Sequence of chain 23.C:
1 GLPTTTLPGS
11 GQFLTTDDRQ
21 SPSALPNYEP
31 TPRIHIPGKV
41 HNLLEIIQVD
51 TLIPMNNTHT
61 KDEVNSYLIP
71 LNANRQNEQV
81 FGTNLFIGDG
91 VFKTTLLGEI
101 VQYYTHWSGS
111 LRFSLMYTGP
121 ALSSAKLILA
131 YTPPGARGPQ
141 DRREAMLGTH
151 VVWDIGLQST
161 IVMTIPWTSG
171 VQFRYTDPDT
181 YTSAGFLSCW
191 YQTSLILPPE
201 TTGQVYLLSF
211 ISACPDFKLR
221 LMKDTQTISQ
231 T

Sequence of chain 22.A:
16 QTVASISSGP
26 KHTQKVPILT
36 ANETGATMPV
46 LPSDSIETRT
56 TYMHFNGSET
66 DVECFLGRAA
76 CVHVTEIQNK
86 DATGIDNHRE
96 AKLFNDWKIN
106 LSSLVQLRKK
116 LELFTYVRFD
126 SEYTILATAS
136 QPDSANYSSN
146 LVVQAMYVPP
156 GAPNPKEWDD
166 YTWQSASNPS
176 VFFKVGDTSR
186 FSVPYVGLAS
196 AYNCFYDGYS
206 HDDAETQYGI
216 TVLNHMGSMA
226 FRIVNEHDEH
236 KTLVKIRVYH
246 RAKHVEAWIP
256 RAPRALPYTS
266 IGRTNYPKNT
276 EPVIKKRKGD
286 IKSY

This protein binds this small molecule.
Small molecule (SMILES): COc1cc(CC(=O)c2ccc(C#N)cc2)c([N+](=O)[O-])cc1OC

Sequence of chain 22.C:
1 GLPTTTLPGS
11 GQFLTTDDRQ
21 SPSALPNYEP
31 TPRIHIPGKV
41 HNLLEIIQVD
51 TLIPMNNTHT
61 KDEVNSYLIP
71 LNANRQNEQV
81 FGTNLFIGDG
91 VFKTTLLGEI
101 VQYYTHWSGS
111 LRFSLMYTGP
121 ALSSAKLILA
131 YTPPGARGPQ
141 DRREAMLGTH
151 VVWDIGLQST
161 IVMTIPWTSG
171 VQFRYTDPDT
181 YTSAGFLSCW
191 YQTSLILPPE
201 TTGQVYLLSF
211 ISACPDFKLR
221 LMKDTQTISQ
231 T

Binding-site contacts:
Ligand atom C10 contacts residue MET221 of chain 22.A at 3.9 Å (hydrophobic).
Ligand atom C14 contacts residue TYR197 of chain 22.A at 3.7 Å (hydrophobic).
Ligand atom C18 contacts residue TYR152 of chain 22.A at 3.7 Å (hydrophobic).
Ligand atom O02 contacts residue TYR128 of chain 22.A at 3.8 Å.
Ligand atom O02 contacts residue MET224 of chain 22.A at 3.5 Å.
Ligand atom C01 contacts residue MET224 of chain 22.A at 3.7 Å (hydrophobic).
Ligand atom C12 contacts residue TYR197 of chain 22.A at 3.5 Å (hydrophobic).
Ligand atom N13 contacts residue GOL1 of chain 22.E at 3.7 Å.
Ligand atom O23 contacts residue LEU221 of chain 23.C at 3.9 Å.
Ligand atom O16 contacts residue TYR128 of chain 22.A at 2.9 Å (h-bond).
Ligand atom C14 contacts residue LEU106 of chain 22.A at 3.5 Å (hydrophobic).
Ligand atom C08 contacts residue TYR128 of chain 22.A at 3.3 Å (hydrophobic).
Ligand atom O24 contacts residue TYR152 of chain 22.A at 3.5 Å (h-bond).
Ligand atom O16 contacts residue VAL188 of chain 22.A at 3.8 Å.
Ligand atom O24 contacts residue VAL191 of chain 22.A at 3.1 Å.
Ligand atom O23 contacts residue TYR152 of chain 22.A at 3.0 Å (h-bond).
Ligand atom O20 contacts residue TYR152 of chain 22.A at 3.7 Å.
Ligand atom C10 contacts residue TYR197 of chain 22.A at 3.7 Å (hydrophobic).
Ligand atom C09 contacts residue MET221 of chain 22.A at 3.9 Å (hydrophobic).
Ligand atom C17 contacts residue TYR152 of chain 22.A at 3.8 Å (hydrophobic).
Ligand atom C15 contacts residue SER126 of chain 22.A at 3.5 Å.
Ligand atom C21 contacts residue TYR152 of chain 22.A at 3.6 Å (hydrophobic).
Ligand atom C15 contacts residue TYR128 of chain 22.A at 3.1 Å (hydrophobic).
Ligand atom C15 contacts residue TYR197 of chain 22.A at 3.8 Å (hydrophobic).
Ligand atom C05 contacts residue TYR128 of chain 22.A at 3.8 Å (hydrophobic).
Ligand atom N22 contacts residue TYR152 of chain 22.A at 3.3 Å (h-bond).
Ligand atom C04 contacts residue TYR128 of chain 22.A at 3.4 Å (hydrophobic).
Ligand atom O23 contacts residue VAL191 of chain 22.A at 3.9 Å.
Ligand atom C11 contacts residue TYR197 of chain 22.A at 3.5 Å (hydrophobic).
Ligand atom C03 contacts residue TYR128 of chain 22.A at 3.7 Å (hydrophobic).
Ligand atom C06 contacts residue ILE104 of chain 22.A at 3.5 Å (hydrophobic).
Ligand atom N13 contacts residue TYR197 of chain 22.A at 3.4 Å.
Ligand atom C19 contacts residue TYR152 of chain 22.A at 3.9 Å (hydrophobic).
Ligand atom C01 contacts residue PHE186 of chain 22.A at 2.8 Å (hydrophobic).
Ligand atom C01 contacts residue TYR128 of chain 22.A at 2.9 Å (hydrophobic).
Ligand atom O20 contacts residue PHE186 of chain 22.A at 3.8 Å.
Ligand atom C07 contacts residue TYR128 of chain 22.A at 2.9 Å (hydrophobic).
Ligand atom C06 contacts residue TYR128 of chain 22.A at 3.4 Å (hydrophobic).
Ligand atom C08 contacts residue TYR197 of chain 22.A at 3.9 Å (hydrophobic).
Ligand atom N22 contacts residue VAL191 of chain 22.A at 3.9 Å.